Binding-site contacts:
Ligand atom C1 contacts residue ASN324 of chain 1.E at 1.4 Å.
Ligand atom O5 contacts residue ASN324 of chain 1.E at 2.4 Å (h-bond).
Ligand atom C7 contacts residue ASN324 of chain 1.E at 4.0 Å.
Ligand atom C3 contacts residue ASN324 of chain 1.E at 3.8 Å.
Ligand atom N2 contacts residue ASN324 of chain 1.E at 2.9 Å (h-bond).
Ligand atom C5 contacts residue ASN324 of chain 1.E at 3.7 Å.
Ligand atom C4 contacts residue ASN324 of chain 1.E at 4.2 Å.
Ligand atom C2 contacts residue ASN324 of chain 1.E at 2.4 Å.

Sequence of chain 1.E:
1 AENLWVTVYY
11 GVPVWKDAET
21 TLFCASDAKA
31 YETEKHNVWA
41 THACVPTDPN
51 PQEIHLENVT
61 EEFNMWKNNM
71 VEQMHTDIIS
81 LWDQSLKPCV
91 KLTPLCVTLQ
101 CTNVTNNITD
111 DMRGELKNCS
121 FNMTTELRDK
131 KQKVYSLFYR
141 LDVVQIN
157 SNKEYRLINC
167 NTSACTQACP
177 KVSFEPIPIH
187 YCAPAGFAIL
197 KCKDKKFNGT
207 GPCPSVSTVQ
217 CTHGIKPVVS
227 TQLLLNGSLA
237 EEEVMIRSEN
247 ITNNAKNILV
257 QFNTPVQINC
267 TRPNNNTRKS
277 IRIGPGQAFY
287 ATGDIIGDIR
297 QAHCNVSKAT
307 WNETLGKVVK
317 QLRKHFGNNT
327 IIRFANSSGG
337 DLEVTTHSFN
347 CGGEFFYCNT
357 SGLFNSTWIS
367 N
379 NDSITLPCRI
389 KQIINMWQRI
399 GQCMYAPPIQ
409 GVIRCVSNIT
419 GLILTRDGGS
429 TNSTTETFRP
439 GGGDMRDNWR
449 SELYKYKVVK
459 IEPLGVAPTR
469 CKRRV

The small molecule below binds the protein below.
Small molecule (SMILES): CC(=O)N[C@@H]1[C@@H](O)[C@H](O)[C@@H](CO)O[C@H]1O